Sequence of chain 17.B:
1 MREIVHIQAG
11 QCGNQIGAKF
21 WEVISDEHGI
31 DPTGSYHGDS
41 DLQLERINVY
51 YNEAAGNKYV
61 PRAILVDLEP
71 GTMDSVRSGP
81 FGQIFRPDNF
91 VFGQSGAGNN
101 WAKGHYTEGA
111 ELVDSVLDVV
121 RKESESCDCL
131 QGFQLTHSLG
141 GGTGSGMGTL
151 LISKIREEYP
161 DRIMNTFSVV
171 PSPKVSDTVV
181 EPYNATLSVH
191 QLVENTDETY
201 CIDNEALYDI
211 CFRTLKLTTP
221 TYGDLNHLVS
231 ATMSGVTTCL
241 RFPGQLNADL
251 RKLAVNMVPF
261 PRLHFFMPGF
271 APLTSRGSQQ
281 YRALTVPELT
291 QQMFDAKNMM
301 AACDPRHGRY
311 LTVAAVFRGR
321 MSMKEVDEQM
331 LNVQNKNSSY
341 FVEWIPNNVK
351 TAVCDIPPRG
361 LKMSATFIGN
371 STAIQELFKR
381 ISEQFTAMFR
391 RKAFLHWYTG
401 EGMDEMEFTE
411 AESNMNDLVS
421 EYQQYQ

A protein and the small-molecule ligand that binds it are described below.
Small molecule (SMILES): CC[C@H](/C=C(/C)[C@@H]1C[C@@H](OC)C[C@H](O)C(C)(C)[C@@]2(O)O[C@@H](C[C@@H](OC)[C@H](O)C(=O)O1)C[C@@H](OC)[C@H]2O)CO

Sequence of chain 15.B:
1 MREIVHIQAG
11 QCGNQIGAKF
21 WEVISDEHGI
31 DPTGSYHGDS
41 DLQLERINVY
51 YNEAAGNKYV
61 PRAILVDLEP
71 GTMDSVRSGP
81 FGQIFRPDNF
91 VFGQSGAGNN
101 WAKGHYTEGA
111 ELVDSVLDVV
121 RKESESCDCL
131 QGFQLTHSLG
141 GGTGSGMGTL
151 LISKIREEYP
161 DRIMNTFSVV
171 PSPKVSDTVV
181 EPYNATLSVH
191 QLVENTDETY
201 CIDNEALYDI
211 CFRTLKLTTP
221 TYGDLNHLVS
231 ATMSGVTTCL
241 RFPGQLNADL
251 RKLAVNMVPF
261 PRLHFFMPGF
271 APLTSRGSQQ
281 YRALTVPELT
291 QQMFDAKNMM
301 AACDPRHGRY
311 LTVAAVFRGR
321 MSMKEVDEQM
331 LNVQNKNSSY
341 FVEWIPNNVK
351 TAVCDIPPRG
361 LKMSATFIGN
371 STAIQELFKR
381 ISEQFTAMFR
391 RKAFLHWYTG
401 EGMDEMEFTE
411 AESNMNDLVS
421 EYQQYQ

Binding-site contacts:
Ligand atom C7 contacts residue LYS297 of chain 15.B at 3.3 Å.
Ligand atom O3 contacts residue ARG306 of chain 15.B at 2.1 Å (salt-bridge).
Ligand atom O2 contacts residue ALA296 of chain 15.B at 3.5 Å (h-bond).
Ligand atom C23 contacts residue PHE294 of chain 15.B at 3.5 Å (hydrophobic).
Ligand atom C17 contacts residue LYS122 of chain 17.B at 3.6 Å.
Ligand atom O9 contacts residue ASP295 of chain 15.B at 3.5 Å (salt-bridge).
Ligand atom O15 contacts residue ASP295 of chain 15.B at 3.6 Å.
Ligand atom O2 contacts residue ASP295 of chain 15.B at 1.6 Å (salt-bridge).
Ligand atom O91 contacts residue ASP295 of chain 15.B at 2.6 Å (salt-bridge).
Ligand atom O8 contacts residue ASP118 of chain 17.B at 2.9 Å (salt-bridge).
Ligand atom C9 contacts residue ASP295 of chain 15.B at 3.6 Å.
Ligand atom C3 contacts residue ARG306 of chain 15.B at 3.0 Å.
Ligand atom C2 contacts residue ARG306 of chain 15.B at 3.5 Å.
Ligand atom C27 contacts residue PHE341 of chain 15.B at 3.5 Å (hydrophobic).
Ligand atom C6 contacts residue LYS297 of chain 15.B at 2.4 Å.
Ligand atom C25 contacts residue ARG306 of chain 15.B at 3.5 Å.
Ligand atom O1 contacts residue ALA296 of chain 15.B at 3.0 Å (h-bond).
Ligand atom C4 contacts residue ASP295 of chain 15.B at 3.7 Å.
Ligand atom C6 contacts residue ASP295 of chain 15.B at 3.7 Å.
Ligand atom C7 contacts residue ASP295 of chain 15.B at 3.6 Å.
Ligand atom O2 contacts residue LYS297 of chain 15.B at 3.5 Å (salt-bridge).
Ligand atom C5 contacts residue LYS297 of chain 15.B at 2.7 Å.
Ligand atom O1 contacts residue ASP295 of chain 15.B at 2.7 Å (salt-bridge).
Ligand atom O24 contacts residue PHE294 of chain 15.B at 2.5 Å (h-bond).
Ligand atom C24 contacts residue TYR310 of chain 15.B at 3.8 Å (hydrophobic).
Ligand atom C26 contacts residue TYR310 of chain 15.B at 3.8 Å (hydrophobic).
Ligand atom C6 contacts residue ASP118 of chain 17.B at 3.6 Å.
Ligand atom C4 contacts residue ARG306 of chain 15.B at 3.2 Å.
Ligand atom C5 contacts residue ASP295 of chain 15.B at 3.0 Å.
Ligand atom C4 contacts residue LYS297 of chain 15.B at 2.9 Å.
Ligand atom C16 contacts residue ARG306 of chain 15.B at 2.6 Å.
Ligand atom O2 contacts residue ARG306 of chain 15.B at 3.0 Å (salt-bridge).
Ligand atom C1 contacts residue ASP295 of chain 15.B at 2.5 Å.
Ligand atom C24 contacts residue PHE294 of chain 15.B at 3.2 Å (hydrophobic).
Ligand atom O1 contacts residue PHE294 of chain 15.B at 3.5 Å (h-bond).
Ligand atom C2 contacts residue ASP295 of chain 15.B at 1.9 Å.
Ligand atom C26 contacts residue PHE294 of chain 15.B at 3.8 Å (hydrophobic).
Ligand atom O7 contacts residue ASP118 of chain 17.B at 3.6 Å.
Ligand atom C3 contacts residue ASP295 of chain 15.B at 3.3 Å.
Ligand atom O24 contacts residue TYR310 of chain 15.B at 3.2 Å (h-bond).